Sequence of chain 3.A:
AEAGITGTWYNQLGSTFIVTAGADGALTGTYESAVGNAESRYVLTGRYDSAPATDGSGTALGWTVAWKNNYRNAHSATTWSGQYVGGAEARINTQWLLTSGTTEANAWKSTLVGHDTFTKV

The small molecule below binds the protein below.
Small molecule (SMILES): CC(=O)N[C@H]1CSSC[C@@H](C(N)=O)NC(=O)[C@@H]2CCCN2C(=O)[C@@H]2CCCN2C(=O)CNC(=O)[C@H](CCC(N)=O)NC(=O)[C@@H]2CCCN2C(=O)[C@H](Cc2c[nH]cn2)NC1=O

Binding-site contacts:
Ligand atom CB contacts residue TYR42 of chain 1.A at 3.4 Å (hydrophobic).
Ligand atom CE1 contacts residue TRP67 of chain 1.A at 3.4 Å (hydrophobic).
Ligand atom CD contacts residue ALA74 of chain 1.A at 3.7 Å (hydrophobic).
Ligand atom NE2 contacts residue LEU98 of chain 1.A at 3.9 Å.
Ligand atom O contacts residue ARG72 of chain 1.A at 3.5 Å (salt-bridge).
Ligand atom O contacts residue ARG72 of chain 1.A at 3.2 Å (salt-bridge).
Ligand atom O contacts residue TRP67 of chain 1.A at 3.8 Å.
Ligand atom NE2 contacts residue ALA74 of chain 1.A at 4.0 Å.
Ligand atom CG contacts residue ALA74 of chain 1.A at 3.5 Å (hydrophobic).
Ligand atom NE2 contacts residue TRP67 of chain 1.A at 3.5 Å.
Ligand atom N contacts residue SER40 of chain 1.A at 3.6 Å.
Ligand atom C contacts residue TRP67 of chain 1.A at 4.0 Å (hydrophobic).
Ligand atom CD2 contacts residue SER76 of chain 1.A at 3.5 Å.
Ligand atom CB contacts residue LEU13 of chain 1.A at 3.9 Å (hydrophobic).
Ligand atom CA contacts residue ALA34 of chain 1.A at 3.8 Å (hydrophobic).
Ligand atom C contacts residue SER33 of chain 1.A at 3.8 Å.
Ligand atom CB contacts residue TRP108 of chain 3.A at 4.0 Å (hydrophobic).
Ligand atom CG contacts residue TRP67 of chain 1.A at 3.7 Å (hydrophobic).
Ligand atom CE1 contacts residue LEU98 of chain 1.A at 4.0 Å (hydrophobic).
Ligand atom CA contacts residue TRP108 of chain 3.A at 3.9 Å (hydrophobic).
Ligand atom OE1 contacts residue TRP67 of chain 1.A at 3.6 Å.
Ligand atom CD contacts residue TRP80 of chain 1.A at 4.0 Å (hydrophobic).
Ligand atom CB contacts residue TRP67 of chain 1.A at 3.7 Å (hydrophobic).
Ligand atom CB contacts residue TRP108 of chain 3.A at 4.0 Å (hydrophobic).
Ligand atom NE2 contacts residue THR78 of chain 1.A at 3.9 Å.
Ligand atom O contacts residue SER33 of chain 1.A at 2.7 Å (h-bond).
Ligand atom OE1 contacts residue THR78 of chain 1.A at 2.7 Å (h-bond).
Ligand atom NE2 contacts residue TRP96 of chain 1.A at 3.4 Å.
Ligand atom N contacts residue TRP108 of chain 3.A at 3.9 Å.
Ligand atom CA contacts residue TRP67 of chain 1.A at 4.0 Å (hydrophobic).
Ligand atom CE1 contacts residue SER76 of chain 1.A at 3.9 Å.
Ligand atom OE1 contacts residue LEU98 of chain 1.A at 3.8 Å.
Ligand atom CG contacts residue TRP67 of chain 1.A at 3.9 Å (hydrophobic).
Ligand atom O contacts residue SER33 of chain 1.A at 3.9 Å.
Ligand atom CD contacts residue THR78 of chain 1.A at 3.8 Å.
Ligand atom CB contacts residue TRP67 of chain 1.A at 3.6 Å (hydrophobic).
Ligand atom CG contacts residue TYR42 of chain 1.A at 4.0 Å (hydrophobic).
Ligand atom N contacts residue SER33 of chain 1.A at 3.9 Å.
Ligand atom NE2 contacts residue SER76 of chain 1.A at 2.8 Å (h-bond).
Ligand atom CD contacts residue ARG72 of chain 1.A at 3.4 Å.

Sequence of chain 1.A:
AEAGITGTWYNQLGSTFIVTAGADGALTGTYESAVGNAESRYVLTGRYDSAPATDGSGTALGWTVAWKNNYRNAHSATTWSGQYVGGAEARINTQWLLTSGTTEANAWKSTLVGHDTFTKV